Binding-site contacts:
Ligand atom C7 contacts residue ASN361 of chain 1.C at 3.2 Å.
Ligand atom C4 contacts residue ASN361 of chain 1.C at 4.2 Å.
Ligand atom O7 contacts residue ASN361 of chain 1.C at 3.3 Å (h-bond).
Ligand atom N2 contacts residue ASN361 of chain 1.C at 2.9 Å (h-bond).
Ligand atom C2 contacts residue ASN361 of chain 1.C at 2.5 Å.
Ligand atom C1 contacts residue ASN361 of chain 1.C at 1.4 Å.
Ligand atom C5 contacts residue ASN361 of chain 1.C at 3.7 Å.
Ligand atom C8 contacts residue ASN361 of chain 1.C at 4.3 Å.
Ligand atom C3 contacts residue ASN361 of chain 1.C at 3.8 Å.
Ligand atom O5 contacts residue ASN361 of chain 1.C at 2.4 Å (h-bond).

A small-molecule ligand and the protein it binds are described below.
Small molecule (SMILES): CC(=O)N[C@@H]1[C@@H](O)[C@H](O)[C@@H](CO)O[C@H]1O

Sequence of chain 1.C:
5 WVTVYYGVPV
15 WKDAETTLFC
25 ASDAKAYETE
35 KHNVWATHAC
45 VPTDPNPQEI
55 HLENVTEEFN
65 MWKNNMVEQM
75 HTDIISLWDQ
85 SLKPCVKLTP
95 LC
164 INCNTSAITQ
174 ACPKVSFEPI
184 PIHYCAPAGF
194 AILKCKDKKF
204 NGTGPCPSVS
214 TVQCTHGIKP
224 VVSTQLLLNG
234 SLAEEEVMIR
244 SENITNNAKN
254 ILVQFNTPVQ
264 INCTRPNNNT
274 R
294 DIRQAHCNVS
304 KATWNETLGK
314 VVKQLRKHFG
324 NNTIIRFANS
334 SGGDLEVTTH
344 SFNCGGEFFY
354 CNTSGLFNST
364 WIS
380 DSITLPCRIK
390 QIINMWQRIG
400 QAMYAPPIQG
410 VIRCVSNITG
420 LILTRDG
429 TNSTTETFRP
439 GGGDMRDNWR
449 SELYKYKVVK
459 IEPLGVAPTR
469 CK